This small molecule binds to this protein.
Small molecule (SMILES): CC(=O)N[C@H]1[C@H](O[C@H]2[C@H](O)[C@@H](NC(C)=O)CO[C@@H]2CO)O[C@H](CO)[C@@H](O)[C@@H]1O

Sequence of chain 1.A:
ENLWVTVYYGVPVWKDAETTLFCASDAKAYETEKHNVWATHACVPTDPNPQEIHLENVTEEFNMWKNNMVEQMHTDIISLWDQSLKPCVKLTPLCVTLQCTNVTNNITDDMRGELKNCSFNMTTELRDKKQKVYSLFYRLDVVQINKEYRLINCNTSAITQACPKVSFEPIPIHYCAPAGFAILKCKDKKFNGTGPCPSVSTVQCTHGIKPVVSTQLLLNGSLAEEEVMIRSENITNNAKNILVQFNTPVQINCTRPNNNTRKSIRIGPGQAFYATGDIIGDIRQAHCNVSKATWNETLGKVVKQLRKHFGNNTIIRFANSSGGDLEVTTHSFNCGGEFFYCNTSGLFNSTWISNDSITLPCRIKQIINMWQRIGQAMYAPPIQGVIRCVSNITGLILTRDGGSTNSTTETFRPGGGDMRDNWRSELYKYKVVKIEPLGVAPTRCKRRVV

Binding-site contacts:
Ligand atom C8 contacts residue VAL410 of chain 1.A at 4.3 Å (hydrophobic).
Ligand atom C8 contacts residue GLY409 of chain 1.A at 4.3 Å.
Ligand atom C7 contacts residue ASN271 of chain 1.A at 4.4 Å.
Ligand atom C3 contacts residue ASN271 of chain 1.A at 4.0 Å.
Ligand atom N2 contacts residue GLY409 of chain 1.A at 4.2 Å.
Ligand atom C5 contacts residue ASN271 of chain 1.A at 3.5 Å.
Ligand atom C1 contacts residue ILE292 of chain 1.A at 4.4 Å (hydrophobic).
Ligand atom C6 contacts residue ILE292 of chain 1.A at 3.4 Å (hydrophobic).
Ligand atom O5 contacts residue ASN271 of chain 1.A at 2.2 Å (h-bond).
Ligand atom C2 contacts residue ASN271 of chain 1.A at 2.7 Å.
Ligand atom C5 contacts residue ILE292 of chain 1.A at 3.9 Å (hydrophobic).
Ligand atom C1 contacts residue ASN271 of chain 1.A at 1.5 Å.
Ligand atom N2 contacts residue ASN271 of chain 1.A at 3.2 Å (h-bond).
Ligand atom O6 contacts residue ILE292 of chain 1.A at 2.5 Å.
Ligand atom O6 contacts residue ASN271 of chain 1.A at 4.3 Å.
Ligand atom C4 contacts residue ASN271 of chain 1.A at 4.3 Å.
Ligand atom O5 contacts residue ILE292 of chain 1.A at 3.4 Å.